The protein below binds the small molecule below.
Small molecule (SMILES): C[N+](C)(C)CCCC[C@H](N)C(=O)O

Binding-site contacts:
Ligand atom CM2 contacts residue ASP50 of chain 1.B at 4.5 Å.
Ligand atom CM2 contacts residue TRP33 of chain 1.B at 3.4 Å (hydrophobic).
Ligand atom CG contacts residue TRP106 of chain 1.B at 3.7 Å (hydrophobic).
Ligand atom NZ contacts residue TRP106 of chain 1.B at 4.4 Å.
Ligand atom NZ contacts residue TRP90 of chain 1.A at 4.0 Å.
Ligand atom CE contacts residue TRP106 of chain 1.B at 4.5 Å (hydrophobic).
Ligand atom CM3 contacts residue TRP90 of chain 1.A at 3.6 Å (hydrophobic).
Ligand atom CM1 contacts residue TYR97 of chain 1.A at 3.5 Å (hydrophobic).
Ligand atom CM3 contacts residue GLU99 of chain 1.B at 4.1 Å.
Ligand atom NZ contacts residue ASP50 of chain 1.B at 4.2 Å.
Ligand atom CM3 contacts residue TRP33 of chain 1.B at 3.3 Å (hydrophobic).
Ligand atom CE contacts residue TRP90 of chain 1.A at 3.7 Å (hydrophobic).
Ligand atom CD contacts residue TRP106 of chain 1.B at 3.2 Å (hydrophobic).
Ligand atom CM1 contacts residue GLU99 of chain 1.B at 3.5 Å.
Ligand atom CM2 contacts residue TRP106 of chain 1.B at 3.7 Å (hydrophobic).
Ligand atom CM2 contacts residue GLU99 of chain 1.B at 3.5 Å.
Ligand atom NZ contacts residue TRP33 of chain 1.B at 4.2 Å.
Ligand atom CM3 contacts residue TYR59 of chain 1.B at 4.0 Å (hydrophobic).
Ligand atom CM1 contacts residue ASP50 of chain 1.B at 4.2 Å.
Ligand atom NZ contacts residue GLU99 of chain 1.B at 4.0 Å.
Ligand atom CM1 contacts residue TRP106 of chain 1.B at 3.9 Å (hydrophobic).
Ligand atom CD contacts residue TRP90 of chain 1.A at 4.2 Å (hydrophobic).
Ligand atom CM3 contacts residue ASP50 of chain 1.B at 3.2 Å.
Ligand atom CM1 contacts residue TRP90 of chain 1.A at 3.6 Å (hydrophobic).

Sequence of chain 1.B:
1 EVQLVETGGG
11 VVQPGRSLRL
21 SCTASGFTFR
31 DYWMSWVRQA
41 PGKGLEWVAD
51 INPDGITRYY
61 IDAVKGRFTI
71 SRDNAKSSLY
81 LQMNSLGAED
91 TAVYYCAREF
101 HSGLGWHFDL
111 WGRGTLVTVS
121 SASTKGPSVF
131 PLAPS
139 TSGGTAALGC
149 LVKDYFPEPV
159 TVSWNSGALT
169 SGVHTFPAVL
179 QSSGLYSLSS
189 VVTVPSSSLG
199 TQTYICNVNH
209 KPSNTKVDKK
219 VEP

Sequence of chain 1.A:
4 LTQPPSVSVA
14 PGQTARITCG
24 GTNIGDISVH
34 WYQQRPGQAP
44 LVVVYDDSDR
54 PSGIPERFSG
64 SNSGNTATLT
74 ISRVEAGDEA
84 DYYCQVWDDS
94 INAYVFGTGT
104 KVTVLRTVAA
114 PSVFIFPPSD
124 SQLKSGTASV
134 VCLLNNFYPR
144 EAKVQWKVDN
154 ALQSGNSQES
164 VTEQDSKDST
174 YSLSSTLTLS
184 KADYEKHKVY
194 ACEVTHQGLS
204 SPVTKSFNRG